Sequence of chain 1.C:
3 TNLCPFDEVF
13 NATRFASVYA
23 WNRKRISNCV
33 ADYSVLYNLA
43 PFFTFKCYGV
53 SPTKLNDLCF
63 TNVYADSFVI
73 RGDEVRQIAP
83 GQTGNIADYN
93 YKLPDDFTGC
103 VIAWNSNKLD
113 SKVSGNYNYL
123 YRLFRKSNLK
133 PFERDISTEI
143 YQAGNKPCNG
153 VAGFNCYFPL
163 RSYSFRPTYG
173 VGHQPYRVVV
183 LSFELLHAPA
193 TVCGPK

This protein binds this small molecule.
Small molecule (SMILES): CC(=O)N[C@@H]1[C@@H](O)[C@H](O)[C@@H](CO)O[C@H]1O

Binding-site contacts:
Ligand atom C7 contacts residue PHE8 of chain 1.C at 4.0 Å (hydrophobic).
Ligand atom O7 contacts residue ASP9 of chain 1.C at 3.5 Å (salt-bridge).
Ligand atom C8 contacts residue PHE8 of chain 1.C at 3.4 Å (hydrophobic).
Ligand atom O3 contacts residue VAL37 of chain 1.C at 3.3 Å.
Ligand atom C3 contacts residue ASN40 of chain 1.C at 3.5 Å.
Ligand atom O5 contacts residue ASN13 of chain 1.C at 2.2 Å (h-bond).
Ligand atom C2 contacts residue ASP9 of chain 1.C at 4.3 Å.
Ligand atom O7 contacts residue PHE8 of chain 1.C at 3.9 Å.
Ligand atom N2 contacts residue VAL37 of chain 1.C at 4.1 Å.
Ligand atom C5 contacts residue ASN13 of chain 1.C at 3.6 Å.
Ligand atom C3 contacts residue VAL37 of chain 1.C at 4.4 Å (hydrophobic).
Ligand atom C1 contacts residue ASN13 of chain 1.C at 1.4 Å.
Ligand atom C8 contacts residue PHE12 of chain 1.C at 3.9 Å (hydrophobic).
Ligand atom O3 contacts residue ASN40 of chain 1.C at 3.6 Å.
Ligand atom C4 contacts residue ASN13 of chain 1.C at 4.1 Å.
Ligand atom C4 contacts residue ASN40 of chain 1.C at 3.9 Å.
Ligand atom C8 contacts residue ASN13 of chain 1.C at 4.3 Å.
Ligand atom N2 contacts residue ASN13 of chain 1.C at 3.0 Å (h-bond).
Ligand atom C7 contacts residue ASP9 of chain 1.C at 4.2 Å.
Ligand atom O7 contacts residue VAL37 of chain 1.C at 4.1 Å.
Ligand atom C7 contacts residue ASN13 of chain 1.C at 3.8 Å.
Ligand atom C7 contacts residue VAL37 of chain 1.C at 4.0 Å (hydrophobic).
Ligand atom C8 contacts residue VAL37 of chain 1.C at 3.8 Å (hydrophobic).
Ligand atom O4 contacts residue ASN40 of chain 1.C at 2.8 Å (h-bond).
Ligand atom O7 contacts residue ASN13 of chain 1.C at 4.1 Å.
Ligand atom C8 contacts residue LEU38 of chain 1.C at 4.0 Å (hydrophobic).
Ligand atom C3 contacts residue ASN13 of chain 1.C at 3.7 Å.
Ligand atom C2 contacts residue ASN13 of chain 1.C at 2.4 Å.